Binding-site contacts:
Ligand atom C4 contacts residue ASN168 of chain 1.B at 4.3 Å.
Ligand atom C1 contacts residue ASN168 of chain 1.B at 1.4 Å.
Ligand atom N2 contacts residue ASN168 of chain 1.B at 2.8 Å (h-bond).
Ligand atom C8 contacts residue ASN168 of chain 1.B at 4.3 Å.
Ligand atom C2 contacts residue ASN168 of chain 1.B at 2.4 Å.
Ligand atom O6 contacts residue THR170 of chain 1.B at 4.3 Å.
Ligand atom O6 contacts residue ASN168 of chain 1.B at 4.3 Å.
Ligand atom O5 contacts residue ASN168 of chain 1.B at 2.5 Å (h-bond).
Ligand atom O7 contacts residue ASN168 of chain 1.B at 3.3 Å (h-bond).
Ligand atom C5 contacts residue ASN168 of chain 1.B at 3.7 Å.
Ligand atom C7 contacts residue ASN168 of chain 1.B at 3.2 Å.
Ligand atom C3 contacts residue ASN168 of chain 1.B at 3.8 Å.

This protein binds this small molecule.
Small molecule (SMILES): CC(=O)N[C@H]1[C@H](O[C@H]2[C@H](O)[C@@H](NC(C)=O)CO[C@@H]2CO)O[C@H](CO)[C@@H](O)[C@@H]1O

Sequence of chain 1.B:
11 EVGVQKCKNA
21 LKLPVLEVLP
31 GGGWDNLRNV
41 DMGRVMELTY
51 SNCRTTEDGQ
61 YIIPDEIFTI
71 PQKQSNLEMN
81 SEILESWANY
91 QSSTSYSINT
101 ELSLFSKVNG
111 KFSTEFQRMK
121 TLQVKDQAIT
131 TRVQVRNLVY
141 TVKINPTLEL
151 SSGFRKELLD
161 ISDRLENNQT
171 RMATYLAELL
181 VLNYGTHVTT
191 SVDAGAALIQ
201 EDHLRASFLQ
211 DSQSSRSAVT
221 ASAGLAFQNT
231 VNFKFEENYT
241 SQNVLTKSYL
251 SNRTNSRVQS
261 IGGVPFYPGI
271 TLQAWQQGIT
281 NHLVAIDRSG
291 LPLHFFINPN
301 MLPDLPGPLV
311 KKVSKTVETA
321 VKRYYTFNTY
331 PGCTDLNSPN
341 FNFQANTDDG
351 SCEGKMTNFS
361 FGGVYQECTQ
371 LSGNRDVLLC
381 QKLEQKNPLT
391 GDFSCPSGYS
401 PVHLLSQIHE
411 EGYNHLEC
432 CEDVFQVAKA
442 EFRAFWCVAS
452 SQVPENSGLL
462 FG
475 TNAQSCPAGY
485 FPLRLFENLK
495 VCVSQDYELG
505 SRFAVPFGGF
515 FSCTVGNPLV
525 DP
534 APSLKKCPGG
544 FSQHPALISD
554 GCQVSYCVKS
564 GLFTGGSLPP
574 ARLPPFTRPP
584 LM